Binding-site contacts:
Ligand atom C3 contacts residue SER111 of chain 1.E at 3.8 Å.
Ligand atom C5 contacts residue HIS113 of chain 1.E at 3.8 Å.
Ligand atom O7 contacts residue ASN109 of chain 1.E at 4.1 Å.
Ligand atom C1 contacts residue ASN109 of chain 1.E at 1.4 Å.
Ligand atom C6 contacts residue HIS113 of chain 1.E at 3.4 Å.
Ligand atom C3 contacts residue ASN109 of chain 1.E at 3.9 Å.
Ligand atom C7 contacts residue SER110 of chain 1.E at 4.3 Å.
Ligand atom C2 contacts residue SER111 of chain 1.E at 3.5 Å.
Ligand atom C1 contacts residue SER111 of chain 1.E at 3.4 Å.
Ligand atom C8 contacts residue SER110 of chain 1.E at 3.2 Å.
Ligand atom O5 contacts residue HIS113 of chain 1.E at 3.4 Å.
Ligand atom C8 contacts residue TYR31 of chain 1.E at 4.0 Å (hydrophobic).
Ligand atom C2 contacts residue ASN109 of chain 1.E at 2.6 Å.
Ligand atom C8 contacts residue SER111 of chain 1.E at 4.0 Å.
Ligand atom C5 contacts residue ASN109 of chain 1.E at 3.6 Å.
Ligand atom N2 contacts residue SER111 of chain 1.E at 2.9 Å (h-bond).
Ligand atom C7 contacts residue SER111 of chain 1.E at 3.9 Å.
Ligand atom C1 contacts residue HIS113 of chain 1.E at 3.6 Å.
Ligand atom C4 contacts residue ASN109 of chain 1.E at 4.2 Å.
Ligand atom C8 contacts residue HIS113 of chain 1.E at 3.6 Å.
Ligand atom C7 contacts residue ASN109 of chain 1.E at 3.8 Å.
Ligand atom O6 contacts residue HIS113 of chain 1.E at 4.0 Å.
Ligand atom O5 contacts residue ASN109 of chain 1.E at 2.2 Å (h-bond).
Ligand atom N2 contacts residue ASN109 of chain 1.E at 3.1 Å (h-bond).

The protein below binds the small molecule below.
Small molecule (SMILES): CC(=O)N[C@H]1[C@H](O[C@H]2[C@H](O)[C@@H](NC(C)=O)CO[C@@H]2CO)O[C@H](CO)[C@@H](O)[C@@H]1O

Sequence of chain 1.E:
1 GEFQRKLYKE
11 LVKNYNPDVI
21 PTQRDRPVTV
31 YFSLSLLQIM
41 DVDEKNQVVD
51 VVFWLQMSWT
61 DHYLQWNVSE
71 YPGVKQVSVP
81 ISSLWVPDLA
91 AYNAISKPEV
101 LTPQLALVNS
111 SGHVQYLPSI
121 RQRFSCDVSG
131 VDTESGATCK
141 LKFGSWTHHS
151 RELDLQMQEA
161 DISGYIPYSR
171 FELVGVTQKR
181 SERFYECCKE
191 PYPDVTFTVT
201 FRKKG